The protein below binds the small molecule below.
Small molecule (SMILES): CC(=O)N[C@@H]1[C@@H](O)[C@H](O)[C@@H](CO)O[C@H]1O

Sequence of chain 1.C:
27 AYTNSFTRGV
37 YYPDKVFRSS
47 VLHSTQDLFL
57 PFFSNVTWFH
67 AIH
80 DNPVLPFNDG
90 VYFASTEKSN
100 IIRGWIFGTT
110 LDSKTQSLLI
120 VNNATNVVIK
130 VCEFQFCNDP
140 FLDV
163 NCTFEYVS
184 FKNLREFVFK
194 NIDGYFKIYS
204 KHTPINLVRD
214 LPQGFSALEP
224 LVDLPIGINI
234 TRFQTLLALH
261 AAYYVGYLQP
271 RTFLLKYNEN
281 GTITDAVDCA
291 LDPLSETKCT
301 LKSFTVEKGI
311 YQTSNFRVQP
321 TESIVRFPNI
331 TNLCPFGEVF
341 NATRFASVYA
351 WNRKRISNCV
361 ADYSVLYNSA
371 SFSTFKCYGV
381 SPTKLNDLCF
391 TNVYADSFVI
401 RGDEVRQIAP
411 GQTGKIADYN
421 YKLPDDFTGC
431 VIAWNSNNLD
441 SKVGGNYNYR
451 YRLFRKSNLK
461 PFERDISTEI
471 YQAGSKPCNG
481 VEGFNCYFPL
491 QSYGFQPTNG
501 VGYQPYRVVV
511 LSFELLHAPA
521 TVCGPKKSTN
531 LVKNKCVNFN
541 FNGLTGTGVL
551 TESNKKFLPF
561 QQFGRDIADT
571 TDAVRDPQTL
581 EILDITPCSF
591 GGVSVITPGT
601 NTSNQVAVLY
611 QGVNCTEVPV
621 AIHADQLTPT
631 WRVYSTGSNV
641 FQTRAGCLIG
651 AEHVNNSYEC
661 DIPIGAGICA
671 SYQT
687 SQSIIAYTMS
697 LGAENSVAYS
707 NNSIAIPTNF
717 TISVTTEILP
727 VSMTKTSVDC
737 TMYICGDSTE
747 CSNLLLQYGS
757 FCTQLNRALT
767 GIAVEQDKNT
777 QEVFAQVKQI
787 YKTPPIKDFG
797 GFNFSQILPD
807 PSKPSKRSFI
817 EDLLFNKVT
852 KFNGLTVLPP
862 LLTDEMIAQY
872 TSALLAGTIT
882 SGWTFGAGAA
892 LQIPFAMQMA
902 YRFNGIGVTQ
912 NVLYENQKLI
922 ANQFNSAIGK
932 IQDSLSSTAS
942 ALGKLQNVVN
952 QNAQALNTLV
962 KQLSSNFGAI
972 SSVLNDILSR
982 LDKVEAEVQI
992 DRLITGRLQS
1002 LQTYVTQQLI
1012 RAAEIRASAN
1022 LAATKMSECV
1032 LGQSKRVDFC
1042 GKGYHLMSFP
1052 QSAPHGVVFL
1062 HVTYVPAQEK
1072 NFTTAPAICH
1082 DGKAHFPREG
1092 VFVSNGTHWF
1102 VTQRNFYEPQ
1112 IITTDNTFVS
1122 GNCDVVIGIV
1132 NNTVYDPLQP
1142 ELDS

Binding-site contacts:
Ligand atom C7 contacts residue ASN341 of chain 1.C at 3.3 Å.
Ligand atom O7 contacts residue ASN341 of chain 1.C at 2.9 Å (h-bond).
Ligand atom C7 contacts residue GLY337 of chain 1.C at 3.8 Å.
Ligand atom N2 contacts residue ASN341 of chain 1.C at 3.1 Å (h-bond).
Ligand atom O5 contacts residue ASN341 of chain 1.C at 2.3 Å (h-bond).
Ligand atom C3 contacts residue ASN341 of chain 1.C at 3.8 Å.
Ligand atom C8 contacts residue PHE340 of chain 1.C at 4.5 Å (hydrophobic).
Ligand atom C1 contacts residue ASN341 of chain 1.C at 1.4 Å.
Ligand atom C5 contacts residue ASN341 of chain 1.C at 3.7 Å.
Ligand atom O6 contacts residue ASN341 of chain 1.C at 4.3 Å.
Ligand atom O7 contacts residue GLY337 of chain 1.C at 3.3 Å.
Ligand atom C2 contacts residue ASN341 of chain 1.C at 2.5 Å.
Ligand atom C8 contacts residue GLY337 of chain 1.C at 3.6 Å.
Ligand atom C4 contacts residue ASN341 of chain 1.C at 4.2 Å.